Sequence of chain 57.F:
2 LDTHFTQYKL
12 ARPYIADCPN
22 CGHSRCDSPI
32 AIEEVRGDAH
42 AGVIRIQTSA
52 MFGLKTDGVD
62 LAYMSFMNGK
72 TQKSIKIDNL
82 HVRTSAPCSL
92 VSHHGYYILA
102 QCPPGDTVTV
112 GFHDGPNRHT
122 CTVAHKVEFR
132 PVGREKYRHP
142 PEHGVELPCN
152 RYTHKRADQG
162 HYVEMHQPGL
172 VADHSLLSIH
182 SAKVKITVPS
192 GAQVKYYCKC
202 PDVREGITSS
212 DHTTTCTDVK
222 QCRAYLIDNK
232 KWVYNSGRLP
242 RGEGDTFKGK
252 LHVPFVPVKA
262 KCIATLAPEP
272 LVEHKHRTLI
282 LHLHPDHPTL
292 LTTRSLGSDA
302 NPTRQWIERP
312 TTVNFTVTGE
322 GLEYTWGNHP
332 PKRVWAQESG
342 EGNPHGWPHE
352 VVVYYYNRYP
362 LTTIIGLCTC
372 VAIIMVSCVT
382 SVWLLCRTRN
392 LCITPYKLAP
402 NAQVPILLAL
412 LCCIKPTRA

Binding-site contacts:
Ligand atom O3 contacts residue HIS114 of chain 57.D at 3.3 Å (h-bond).
Ligand atom O1 contacts residue HIS114 of chain 57.H at 2.8 Å (h-bond).
Ligand atom OBH contacts residue HIS114 of chain 57.F at 3.1 Å (h-bond).
Ligand atom OBF contacts residue HIS82 of chain 57.F at 3.9 Å.
Ligand atom N2 contacts residue HIS114 of chain 57.H at 4.1 Å.
Ligand atom OBA contacts residue HIS82 of chain 57.D at 4.3 Å.
Ligand atom SAG contacts residue HIS114 of chain 57.H at 4.1 Å.
Ligand atom OBE contacts residue HIS82 of chain 57.F at 2.9 Å (h-bond).
Ligand atom O3 contacts residue HIS82 of chain 57.D at 3.9 Å.
Ligand atom SBB contacts residue HIS82 of chain 57.F at 3.5 Å (h-bond).
Ligand atom OBC contacts residue HIS114 of chain 57.D at 4.1 Å.
Ligand atom OAH contacts residue HIS82 of chain 57.D at 3.1 Å (h-bond).
Ligand atom OBC contacts residue HIS82 of chain 57.F at 3.2 Å (h-bond).
Ligand atom OAF contacts residue HIS114 of chain 57.H at 4.1 Å.
Ligand atom OBF contacts residue HIS114 of chain 57.F at 3.9 Å.
Ligand atom C2 contacts residue HIS82 of chain 57.D at 4.2 Å.
Ligand atom OAH contacts residue ASN80 of chain 57.D at 3.2 Å (h-bond).
Ligand atom C4 contacts residue ASN80 of chain 57.D at 4.0 Å.
Ligand atom C1 contacts residue HIS82 of chain 57.H at 3.7 Å.
Ligand atom OAB contacts residue ARG119 of chain 57.H at 3.5 Å.
Ligand atom SAG contacts residue ASN80 of chain 57.D at 4.3 Å.
Ligand atom C5 contacts residue HIS82 of chain 57.H at 4.0 Å.
Ligand atom O2 contacts residue HIS82 of chain 57.F at 4.0 Å.
Ligand atom C3 contacts residue HIS82 of chain 57.D at 4.3 Å.
Ligand atom C6 contacts residue ASN80 of chain 57.D at 3.8 Å.
Ligand atom SBG contacts residue HIS82 of chain 57.F at 4.0 Å.
Ligand atom SBB contacts residue HIS114 of chain 57.D at 4.2 Å.
Ligand atom O4 contacts residue HIS114 of chain 57.D at 3.6 Å.
Ligand atom O4 contacts residue ASN80 of chain 57.D at 3.1 Å (h-bond).
Ligand atom OBA contacts residue HIS114 of chain 57.D at 3.0 Å (h-bond).
Ligand atom O6B contacts residue ASN80 of chain 57.D at 3.0 Å (h-bond).
Ligand atom O5 contacts residue HIS82 of chain 57.H at 3.2 Å (h-bond).
Ligand atom OAF contacts residue HIS82 of chain 57.D at 3.2 Å (h-bond).
Ligand atom OAB contacts residue HIS114 of chain 57.H at 3.3 Å.
Ligand atom OBI contacts residue HIS82 of chain 57.F at 2.9 Å.
Ligand atom SAG contacts residue HIS82 of chain 57.D at 3.7 Å.
Ligand atom C1 contacts residue HIS114 of chain 57.H at 3.5 Å.
Ligand atom O1 contacts residue HIS82 of chain 57.H at 3.6 Å.
Ligand atom SBG contacts residue HIS114 of chain 57.F at 3.5 Å (h-bond).
Ligand atom OBI contacts residue HIS114 of chain 57.F at 3.0 Å (h-bond).

Sequence of chain 57.H:
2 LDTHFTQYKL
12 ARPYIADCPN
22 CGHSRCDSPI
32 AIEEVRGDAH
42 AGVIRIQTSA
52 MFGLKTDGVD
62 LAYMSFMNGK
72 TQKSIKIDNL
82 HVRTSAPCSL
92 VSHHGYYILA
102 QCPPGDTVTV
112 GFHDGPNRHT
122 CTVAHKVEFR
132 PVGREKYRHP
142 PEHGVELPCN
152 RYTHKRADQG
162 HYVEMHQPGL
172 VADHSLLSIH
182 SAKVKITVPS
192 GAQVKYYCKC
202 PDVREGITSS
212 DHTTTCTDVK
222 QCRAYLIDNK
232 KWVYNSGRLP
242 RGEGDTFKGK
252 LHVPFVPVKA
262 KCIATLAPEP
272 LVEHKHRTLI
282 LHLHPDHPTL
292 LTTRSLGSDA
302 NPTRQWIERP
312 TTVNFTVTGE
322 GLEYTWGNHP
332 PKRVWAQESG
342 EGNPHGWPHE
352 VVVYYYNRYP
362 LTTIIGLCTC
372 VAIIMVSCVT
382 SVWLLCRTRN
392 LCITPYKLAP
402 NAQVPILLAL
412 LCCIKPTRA

Sequence of chain 57.D:
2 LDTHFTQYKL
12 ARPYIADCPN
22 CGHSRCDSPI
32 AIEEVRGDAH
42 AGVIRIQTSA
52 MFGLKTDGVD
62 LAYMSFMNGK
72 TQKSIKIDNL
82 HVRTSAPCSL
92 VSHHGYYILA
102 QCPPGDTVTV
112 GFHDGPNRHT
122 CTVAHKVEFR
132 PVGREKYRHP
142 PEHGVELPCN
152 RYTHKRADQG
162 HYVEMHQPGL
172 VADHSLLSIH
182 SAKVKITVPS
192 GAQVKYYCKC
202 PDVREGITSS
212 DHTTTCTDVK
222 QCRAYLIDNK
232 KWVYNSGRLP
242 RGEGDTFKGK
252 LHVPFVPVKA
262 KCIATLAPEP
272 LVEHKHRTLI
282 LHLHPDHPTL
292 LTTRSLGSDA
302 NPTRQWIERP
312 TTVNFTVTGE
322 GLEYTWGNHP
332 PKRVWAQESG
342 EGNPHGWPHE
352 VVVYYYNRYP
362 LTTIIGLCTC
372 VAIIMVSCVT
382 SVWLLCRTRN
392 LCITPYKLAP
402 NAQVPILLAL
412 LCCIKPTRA

The small molecule below binds the protein below.
Small molecule (SMILES): O=C(O)[C@@H]1O[C@H](O[C@H]2[C@@H](OS(=O)(=O)O)O[C@@H](O)[C@H](NS(=O)(=O)O)[C@H]2O)[C@@H](OS(=O)(=O)O)[C@H](O)[C@@H]1O